Binding-site contacts:
Ligand atom O9 contacts residue NAD1 of chain 1.G at 3.7 Å.
Ligand atom O9 contacts residue PHE93 of chain 1.A at 4.4 Å.
Ligand atom C3 contacts residue LEU116 of chain 1.A at 4.3 Å (hydrophobic).
Ligand atom N8 contacts residue LEU141 of chain 1.A at 4.5 Å.
Ligand atom C6 contacts residue LEU141 of chain 1.A at 4.1 Å (hydrophobic).
Ligand atom O9 contacts residue SER48 of chain 1.A at 2.6 Å (h-bond).
Ligand atom C6 contacts residue SER48 of chain 1.A at 3.7 Å.
Ligand atom C5 contacts residue SER48 of chain 1.A at 4.3 Å.
Ligand atom C2 contacts residue NAD1 of chain 1.G at 3.6 Å.
Ligand atom N8 contacts residue PHE93 of chain 1.A at 3.0 Å.
Ligand atom N8 contacts residue ZN1 of chain 1.E at 4.2 Å.
Ligand atom C1 contacts residue SER48 of chain 1.A at 3.5 Å.
Ligand atom C4 contacts residue LEU57 of chain 1.A at 4.3 Å (hydrophobic).
Ligand atom C7 contacts residue ZN1 of chain 1.E at 3.0 Å.
Ligand atom C5 contacts residue LEU57 of chain 1.A at 3.6 Å (hydrophobic).
Ligand atom C5 contacts residue VAL294 of chain 1.A at 4.0 Å (hydrophobic).
Ligand atom O9 contacts residue HIS67 of chain 1.A at 2.7 Å (h-bond).
Ligand atom O9 contacts residue CYS174 of chain 1.A at 3.5 Å (h-bond).
Ligand atom C6 contacts residue LEU57 of chain 1.A at 4.0 Å (hydrophobic).
Ligand atom N8 contacts residue SER48 of chain 1.A at 3.9 Å.
Ligand atom C7 contacts residue NAD1 of chain 1.G at 4.0 Å.
Ligand atom C3 contacts residue LEU309 of chain 1.D at 3.9 Å (hydrophobic).
Ligand atom C4 contacts residue VAL294 of chain 1.A at 3.9 Å (hydrophobic).
Ligand atom C7 contacts residue HIS67 of chain 1.A at 3.1 Å.
Ligand atom C7 contacts residue CYS174 of chain 1.A at 3.5 Å (hydrophobic).
Ligand atom C3 contacts residue ILE318 of chain 1.A at 3.6 Å (hydrophobic).
Ligand atom C3 contacts residue NAD1 of chain 1.G at 4.1 Å.
Ligand atom O9 contacts residue CYS46 of chain 1.A at 3.8 Å.
Ligand atom N8 contacts residue NAD1 of chain 1.G at 4.0 Å.
Ligand atom C7 contacts residue SER48 of chain 1.A at 3.6 Å.
Ligand atom C7 contacts residue PHE93 of chain 1.A at 3.3 Å (hydrophobic).
Ligand atom C2 contacts residue ILE318 of chain 1.A at 3.9 Å (hydrophobic).
Ligand atom N8 contacts residue HIS67 of chain 1.A at 4.3 Å.
Ligand atom C3 contacts residue VAL294 of chain 1.A at 3.7 Å (hydrophobic).
Ligand atom C2 contacts residue PHE93 of chain 1.A at 3.8 Å (hydrophobic).
Ligand atom C1 contacts residue PHE93 of chain 1.A at 4.0 Å (hydrophobic).
Ligand atom O9 contacts residue ZN1 of chain 1.E at 2.3 Å.
Ligand atom C2 contacts residue LEU116 of chain 1.A at 3.9 Å (hydrophobic).
Ligand atom C1 contacts residue NAD1 of chain 1.G at 4.1 Å.
Ligand atom C4 contacts residue LEU116 of chain 1.A at 4.1 Å (hydrophobic).

Sequence of chain 1.A:
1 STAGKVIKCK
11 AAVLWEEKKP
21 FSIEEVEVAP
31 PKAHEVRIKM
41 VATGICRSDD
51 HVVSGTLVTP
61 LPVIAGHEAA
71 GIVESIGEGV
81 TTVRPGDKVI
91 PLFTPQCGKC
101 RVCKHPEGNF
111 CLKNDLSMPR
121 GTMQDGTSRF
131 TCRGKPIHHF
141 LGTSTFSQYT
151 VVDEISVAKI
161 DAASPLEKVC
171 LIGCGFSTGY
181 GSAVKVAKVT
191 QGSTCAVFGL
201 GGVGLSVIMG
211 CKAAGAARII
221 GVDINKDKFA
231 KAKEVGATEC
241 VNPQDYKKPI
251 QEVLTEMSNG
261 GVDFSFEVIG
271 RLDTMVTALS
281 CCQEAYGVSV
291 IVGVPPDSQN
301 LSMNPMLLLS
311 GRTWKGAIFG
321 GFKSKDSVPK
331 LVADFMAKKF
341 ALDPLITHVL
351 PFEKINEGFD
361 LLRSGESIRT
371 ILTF

Sequence of chain 1.D:
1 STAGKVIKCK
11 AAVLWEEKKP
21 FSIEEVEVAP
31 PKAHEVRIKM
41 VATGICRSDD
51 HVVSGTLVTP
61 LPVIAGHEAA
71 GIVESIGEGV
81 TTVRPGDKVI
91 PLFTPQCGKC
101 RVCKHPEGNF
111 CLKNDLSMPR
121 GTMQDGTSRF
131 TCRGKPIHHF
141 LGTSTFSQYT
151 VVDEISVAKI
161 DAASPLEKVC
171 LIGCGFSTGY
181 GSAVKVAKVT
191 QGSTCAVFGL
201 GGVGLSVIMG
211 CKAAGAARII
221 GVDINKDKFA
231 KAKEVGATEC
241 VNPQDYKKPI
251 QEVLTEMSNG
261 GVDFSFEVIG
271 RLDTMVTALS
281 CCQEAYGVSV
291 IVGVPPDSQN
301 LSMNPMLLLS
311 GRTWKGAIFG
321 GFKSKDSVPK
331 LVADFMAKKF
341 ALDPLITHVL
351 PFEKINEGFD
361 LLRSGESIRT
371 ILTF

The protein below binds the small molecule below.
Small molecule (SMILES): O=CNC1CCCCC1